Binding-site contacts:
Ligand atom NZ contacts residue LYS1225 of chain 7.MA at 2.1 Å.
Ligand atom NZ contacts residue GLU1228 of chain 7.MA at 2.9 Å.
Ligand atom CE1 contacts residue ARG1044 of chain 7.A at 3.5 Å.
Ligand atom O contacts residue ASN1069 of chain 7.A at 3.0 Å (h-bond).
Ligand atom CD1 contacts residue ARG1044 of chain 7.A at 3.1 Å.
Ligand atom CA contacts residue ASN1069 of chain 7.A at 3.5 Å.
Ligand atom O contacts residue THR1065 of chain 7.A at 3.2 Å.
Ligand atom CD2 contacts residue ILE1045 of chain 7.A at 3.7 Å (hydrophobic).
Ligand atom NH1 contacts residue ASP1073 of chain 7.A at 3.6 Å.
Ligand atom NH1 contacts residue ASN1069 of chain 7.A at 2.8 Å (h-bond).
Ligand atom CZ contacts residue ARG1044 of chain 7.A at 3.2 Å.
Ligand atom CD1 contacts residue PHE1068 of chain 7.A at 3.4 Å (hydrophobic).
Ligand atom CD1 contacts residue THR1065 of chain 7.A at 3.5 Å.
Ligand atom CG contacts residue ILE1045 of chain 7.A at 3.5 Å (hydrophobic).
Ligand atom O contacts residue ILE1045 of chain 7.A at 3.6 Å.
Ligand atom NH2 contacts residue ASP1073 of chain 7.A at 3.1 Å (salt-bridge).
Ligand atom O contacts residue ARG1049 of chain 7.A at 3.7 Å.
Ligand atom O contacts residue ARG1049 of chain 7.A at 3.7 Å.
Ligand atom N contacts residue ASN1069 of chain 7.A at 2.9 Å (h-bond).
Ligand atom N contacts residue THR1065 of chain 7.A at 3.2 Å (h-bond).
Ligand atom N contacts residue GLN1074 of chain 7.A at 3.2 Å (h-bond).
Ligand atom CG contacts residue GLU1052 of chain 7.A at 3.2 Å.
Ligand atom CG2 contacts residue PHE1068 of chain 7.A at 3.6 Å (hydrophobic).
Ligand atom CD1 contacts residue ILE1053 of chain 7.A at 3.4 Å (hydrophobic).
Ligand atom CG1 contacts residue PHE1068 of chain 7.A at 3.4 Å (hydrophobic).
Ligand atom CG contacts residue GLU1228 of chain 7.MA at 3.1 Å.
Ligand atom CE contacts residue LYS1225 of chain 7.MA at 2.8 Å.
Ligand atom CE contacts residue GLU1228 of chain 7.MA at 2.5 Å.
Ligand atom O contacts residue ARG1049 of chain 7.A at 3.7 Å.
Ligand atom CD contacts residue GLU1228 of chain 7.MA at 3.0 Å.
Ligand atom C contacts residue ASN1069 of chain 7.A at 3.2 Å.
Ligand atom CA contacts residue THR1065 of chain 7.A at 3.6 Å.
Ligand atom CD contacts residue GLN1074 of chain 7.A at 3.5 Å.
Ligand atom O contacts residue GLN1074 of chain 7.A at 3.0 Å (h-bond).
Ligand atom OG1 contacts residue ARG1049 of chain 7.A at 2.9 Å (salt-bridge).
Ligand atom O contacts residue THR1065 of chain 7.A at 3.6 Å.
Ligand atom CB contacts residue GLU1052 of chain 7.A at 3.1 Å.
Ligand atom NZ contacts residue ASP1073 of chain 7.A at 3.0 Å (salt-bridge).
Ligand atom CB contacts residue GLN1074 of chain 7.A at 3.5 Å.
Ligand atom O contacts residue ASN1069 of chain 7.A at 3.3 Å (h-bond).

Sequence of chain 7.A:
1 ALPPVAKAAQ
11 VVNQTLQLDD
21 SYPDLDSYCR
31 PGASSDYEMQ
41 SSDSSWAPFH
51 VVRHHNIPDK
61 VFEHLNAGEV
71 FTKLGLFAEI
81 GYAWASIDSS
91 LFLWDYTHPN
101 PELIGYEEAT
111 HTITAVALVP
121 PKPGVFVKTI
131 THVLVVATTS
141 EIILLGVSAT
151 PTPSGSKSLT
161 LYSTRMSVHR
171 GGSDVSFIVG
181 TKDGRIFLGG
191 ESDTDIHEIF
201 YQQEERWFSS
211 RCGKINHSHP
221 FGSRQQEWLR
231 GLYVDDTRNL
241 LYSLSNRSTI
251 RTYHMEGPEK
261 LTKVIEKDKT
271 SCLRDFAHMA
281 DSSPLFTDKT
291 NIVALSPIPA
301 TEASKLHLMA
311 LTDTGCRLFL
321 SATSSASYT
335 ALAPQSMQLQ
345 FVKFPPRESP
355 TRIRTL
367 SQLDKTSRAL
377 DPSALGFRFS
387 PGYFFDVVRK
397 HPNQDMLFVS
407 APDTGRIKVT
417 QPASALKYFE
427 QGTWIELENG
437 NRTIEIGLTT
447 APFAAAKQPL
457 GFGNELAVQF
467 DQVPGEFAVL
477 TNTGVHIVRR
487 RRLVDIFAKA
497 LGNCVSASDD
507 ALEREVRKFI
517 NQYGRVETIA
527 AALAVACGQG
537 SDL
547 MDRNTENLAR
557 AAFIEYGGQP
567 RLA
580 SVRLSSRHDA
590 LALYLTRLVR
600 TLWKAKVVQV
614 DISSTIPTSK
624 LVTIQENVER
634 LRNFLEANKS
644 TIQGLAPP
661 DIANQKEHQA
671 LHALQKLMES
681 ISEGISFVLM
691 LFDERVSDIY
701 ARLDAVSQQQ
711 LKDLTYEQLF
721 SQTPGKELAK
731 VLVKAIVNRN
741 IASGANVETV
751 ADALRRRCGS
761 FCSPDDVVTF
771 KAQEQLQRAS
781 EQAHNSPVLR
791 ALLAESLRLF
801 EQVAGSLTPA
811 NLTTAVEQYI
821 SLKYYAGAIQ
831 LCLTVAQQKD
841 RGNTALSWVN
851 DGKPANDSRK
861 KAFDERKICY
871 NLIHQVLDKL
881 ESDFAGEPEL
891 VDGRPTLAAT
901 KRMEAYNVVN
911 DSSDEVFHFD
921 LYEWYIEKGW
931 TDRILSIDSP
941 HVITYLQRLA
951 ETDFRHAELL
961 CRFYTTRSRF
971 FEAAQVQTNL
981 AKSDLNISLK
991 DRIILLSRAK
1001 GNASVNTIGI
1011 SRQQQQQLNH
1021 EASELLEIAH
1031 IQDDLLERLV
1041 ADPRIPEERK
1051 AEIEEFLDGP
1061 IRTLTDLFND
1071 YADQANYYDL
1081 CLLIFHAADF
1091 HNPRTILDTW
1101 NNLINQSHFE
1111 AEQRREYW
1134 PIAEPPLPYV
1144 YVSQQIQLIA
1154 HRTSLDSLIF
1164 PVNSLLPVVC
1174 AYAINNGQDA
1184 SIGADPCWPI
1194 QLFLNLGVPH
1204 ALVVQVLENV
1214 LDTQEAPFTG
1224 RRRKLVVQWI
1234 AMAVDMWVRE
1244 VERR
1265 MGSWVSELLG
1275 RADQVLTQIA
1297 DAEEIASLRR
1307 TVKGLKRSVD

The small molecule below binds the protein below.
Small molecule (SMILES): CC[C@H](C)[C@H](NC(=O)[C@@H](NC(=O)[C@H](CC(C)C)NC(=O)[C@@H](N)CCCCN)C(C)C)C(=O)N[C@@H](CC(N)=O)C(=O)N[C@@H](CCCCN)C(=O)N[C@@H](CC(=O)O)C(=O)N[C@@H](CCSC)C(=O)N[C@@H](CCCN=C(N)N)C(=O)N[C@H](C(=O)N[C@@H](CC(=O)O)C(=O)N[C@@H](CC(C)C)C(=O)N[C@@H](Cc1ccccc1)C(=O)N[C@@H](CO)C(=O)N1CCC[C@H]1C(=O)N1CCC[C@H]1C(=O)N[C@H](C=O)CC(N)=O)[C@@H](C)O

Sequence of chain 7.MA:
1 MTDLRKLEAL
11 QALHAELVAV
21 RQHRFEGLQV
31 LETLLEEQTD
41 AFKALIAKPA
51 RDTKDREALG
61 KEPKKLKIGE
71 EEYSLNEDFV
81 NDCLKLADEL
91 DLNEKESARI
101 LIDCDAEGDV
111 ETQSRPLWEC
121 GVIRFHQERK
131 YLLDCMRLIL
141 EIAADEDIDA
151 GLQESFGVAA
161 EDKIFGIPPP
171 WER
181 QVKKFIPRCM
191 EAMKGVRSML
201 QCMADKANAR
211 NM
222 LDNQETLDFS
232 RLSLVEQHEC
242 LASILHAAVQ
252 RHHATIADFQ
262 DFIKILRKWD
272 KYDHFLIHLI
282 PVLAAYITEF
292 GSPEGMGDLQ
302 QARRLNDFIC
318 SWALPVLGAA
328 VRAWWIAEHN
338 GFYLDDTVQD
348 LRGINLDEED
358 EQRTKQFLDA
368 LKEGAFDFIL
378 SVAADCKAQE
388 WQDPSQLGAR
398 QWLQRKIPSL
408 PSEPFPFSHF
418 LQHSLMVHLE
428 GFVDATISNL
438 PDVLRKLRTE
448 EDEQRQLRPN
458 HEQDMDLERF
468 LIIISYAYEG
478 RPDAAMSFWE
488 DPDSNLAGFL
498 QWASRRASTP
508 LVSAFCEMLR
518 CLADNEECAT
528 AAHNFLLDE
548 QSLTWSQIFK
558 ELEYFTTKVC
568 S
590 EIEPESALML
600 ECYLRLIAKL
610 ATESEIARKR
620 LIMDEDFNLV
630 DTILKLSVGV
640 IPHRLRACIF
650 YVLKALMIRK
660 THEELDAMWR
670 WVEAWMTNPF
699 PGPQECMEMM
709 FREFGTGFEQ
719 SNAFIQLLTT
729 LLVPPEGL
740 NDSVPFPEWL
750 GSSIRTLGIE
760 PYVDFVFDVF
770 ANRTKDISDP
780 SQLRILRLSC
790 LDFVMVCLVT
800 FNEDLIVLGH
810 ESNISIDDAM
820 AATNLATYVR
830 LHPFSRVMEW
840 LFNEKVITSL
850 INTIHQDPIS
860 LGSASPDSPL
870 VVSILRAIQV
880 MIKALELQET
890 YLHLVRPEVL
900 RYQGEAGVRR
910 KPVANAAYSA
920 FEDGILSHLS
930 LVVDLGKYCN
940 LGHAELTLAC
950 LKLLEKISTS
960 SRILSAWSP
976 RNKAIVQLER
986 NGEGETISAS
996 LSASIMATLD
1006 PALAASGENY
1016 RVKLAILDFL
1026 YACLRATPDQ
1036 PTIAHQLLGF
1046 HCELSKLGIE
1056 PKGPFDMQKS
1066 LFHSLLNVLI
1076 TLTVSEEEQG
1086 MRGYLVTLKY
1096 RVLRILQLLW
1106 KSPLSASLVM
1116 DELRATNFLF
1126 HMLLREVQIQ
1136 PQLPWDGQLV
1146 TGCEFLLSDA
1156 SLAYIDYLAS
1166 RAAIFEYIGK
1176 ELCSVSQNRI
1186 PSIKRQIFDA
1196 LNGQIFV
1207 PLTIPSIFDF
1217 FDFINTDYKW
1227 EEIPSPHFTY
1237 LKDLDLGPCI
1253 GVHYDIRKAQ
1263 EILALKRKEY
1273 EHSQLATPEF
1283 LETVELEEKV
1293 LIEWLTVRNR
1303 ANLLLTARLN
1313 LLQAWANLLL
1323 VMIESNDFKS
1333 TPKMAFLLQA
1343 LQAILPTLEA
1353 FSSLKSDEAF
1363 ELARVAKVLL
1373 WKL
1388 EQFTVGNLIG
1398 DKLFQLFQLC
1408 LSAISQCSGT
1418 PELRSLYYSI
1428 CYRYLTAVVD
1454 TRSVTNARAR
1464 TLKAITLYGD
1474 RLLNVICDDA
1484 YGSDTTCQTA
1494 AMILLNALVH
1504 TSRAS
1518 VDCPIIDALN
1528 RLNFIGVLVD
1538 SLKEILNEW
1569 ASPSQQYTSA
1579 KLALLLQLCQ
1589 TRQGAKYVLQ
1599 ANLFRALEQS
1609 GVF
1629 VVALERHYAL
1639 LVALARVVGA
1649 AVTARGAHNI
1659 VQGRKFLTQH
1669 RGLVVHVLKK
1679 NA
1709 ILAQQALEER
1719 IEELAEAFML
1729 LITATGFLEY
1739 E